The small molecule below binds the protein below.
Small molecule (SMILES): ClC1=C(Cl)[C@]2(Cl)[C@@H]3[C@@H](Cl)[C@@H]4O[C@@H]4[C@@H]3[C@@]1(Cl)C2(Cl)Cl

Binding-site contacts:
Ligand atom CL5 contacts residue TRP181 of chain 2.A at 3.2 Å.
Ligand atom CL3 contacts residue MET205 of chain 2.A at 4.0 Å.
Ligand atom C4 contacts residue SER129 of chain 2.A at 4.3 Å.
Ligand atom O contacts residue SER129 of chain 2.A at 4.4 Å.
Ligand atom C3 contacts residue PHE170 of chain 2.A at 3.7 Å (hydrophobic).
Ligand atom CL2 contacts residue MET125 of chain 2.A at 3.3 Å.
Ligand atom C2 contacts residue PHE170 of chain 2.A at 3.4 Å (hydrophobic).
Ligand atom CL contacts residue MET125 of chain 2.A at 3.1 Å.
Ligand atom CL6 contacts residue TRP181 of chain 2.A at 3.6 Å.
Ligand atom CL4 contacts residue MET205 of chain 2.A at 3.9 Å.
Ligand atom CL3 contacts residue HIS289 of chain 2.A at 4.3 Å.
Ligand atom CL contacts residue SER129 of chain 2.A at 3.6 Å.
Ligand atom C8 contacts residue PHE170 of chain 2.A at 4.5 Å (hydrophobic).
Ligand atom CL1 contacts residue MET125 of chain 2.A at 4.1 Å.
Ligand atom C1 contacts residue CYS166 of chain 2.A at 4.3 Å (hydrophobic).
Ligand atom C8 contacts residue GLN167 of chain 2.A at 4.3 Å.
Ligand atom C contacts residue PHE170 of chain 2.A at 4.2 Å (hydrophobic).
Ligand atom O contacts residue GLN167 of chain 2.A at 3.8 Å.
Ligand atom C contacts residue SER129 of chain 2.A at 3.5 Å.
Ligand atom C7 contacts residue LEU91 of chain 2.A at 4.0 Å (hydrophobic).
Ligand atom CL contacts residue MET128 of chain 2.A at 3.5 Å.
Ligand atom CL5 contacts residue LEU91 of chain 2.A at 4.1 Å.
Ligand atom CL4 contacts residue HIS209 of chain 2.A at 3.5 Å.
Ligand atom C6 contacts residue LEU91 of chain 2.A at 4.2 Å (hydrophobic).
Ligand atom C2 contacts residue GLN167 of chain 2.A at 3.9 Å.
Ligand atom C9 contacts residue TRP181 of chain 2.A at 4.4 Å (hydrophobic).
Ligand atom CL2 contacts residue LEU91 of chain 2.A at 3.3 Å.
Ligand atom CL4 contacts residue TRP181 of chain 2.A at 4.2 Å.
Ligand atom C4 contacts residue PHE170 of chain 2.A at 4.4 Å (hydrophobic).
Ligand atom CL3 contacts residue LEU91 of chain 2.A at 3.3 Å.
Ligand atom CL4 contacts residue GLN167 of chain 2.A at 3.0 Å.
Ligand atom CL1 contacts residue TYR188 of chain 2.A at 3.8 Å.
Ligand atom C1 contacts residue PHE170 of chain 2.A at 3.8 Å (hydrophobic).
Ligand atom CL6 contacts residue PHE170 of chain 2.A at 3.6 Å.
Ligand atom C contacts residue GLN167 of chain 2.A at 4.4 Å.
Ligand atom C1 contacts residue GLN167 of chain 2.A at 3.2 Å.

Sequence of chain 2.A:
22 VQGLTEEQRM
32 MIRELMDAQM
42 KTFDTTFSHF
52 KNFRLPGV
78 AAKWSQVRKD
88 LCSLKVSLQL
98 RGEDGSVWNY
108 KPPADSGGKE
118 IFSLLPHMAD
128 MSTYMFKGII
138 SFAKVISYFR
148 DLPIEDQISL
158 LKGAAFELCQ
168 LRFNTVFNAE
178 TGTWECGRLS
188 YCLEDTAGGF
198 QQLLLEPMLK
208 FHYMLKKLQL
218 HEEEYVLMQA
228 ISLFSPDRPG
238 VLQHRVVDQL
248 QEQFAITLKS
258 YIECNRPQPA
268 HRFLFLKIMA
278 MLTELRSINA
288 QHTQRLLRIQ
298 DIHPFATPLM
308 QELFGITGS